Sequence of chain 1.A:
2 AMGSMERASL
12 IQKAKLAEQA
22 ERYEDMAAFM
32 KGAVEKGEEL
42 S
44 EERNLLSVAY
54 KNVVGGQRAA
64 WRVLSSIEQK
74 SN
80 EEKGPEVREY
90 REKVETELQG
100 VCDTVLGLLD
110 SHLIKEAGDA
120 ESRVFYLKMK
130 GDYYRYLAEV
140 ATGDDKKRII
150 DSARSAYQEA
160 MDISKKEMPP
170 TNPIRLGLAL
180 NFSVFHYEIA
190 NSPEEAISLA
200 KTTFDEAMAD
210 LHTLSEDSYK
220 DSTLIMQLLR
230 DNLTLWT

This small molecule binds to this protein.
Small molecule (SMILES): CC[C@H](C)[C@H](NC(=O)[C@H](COP(=O)(O)O)NC(=O)CNC(=O)[C@H](C)N)C(=O)N1CCC[C@H]1C(=O)NCC(=O)N[C@@H](CCCN=C(N)N)C(=O)N[C@@H](CCCN=C(N)N)C(=O)N[C@@H](CO)C(=O)O

Binding-site contacts:
Ligand atom N contacts residue ASN180 of chain 1.A at 2.8 Å (h-bond).
Ligand atom O contacts residue LYS54 of chain 1.A at 3.5 Å.
Ligand atom NE contacts residue VAL51 of chain 1.A at 3.6 Å.
Ligand atom CA contacts residue ASN180 of chain 1.A at 3.4 Å.
Ligand atom CG2 contacts residue LYS127 of chain 1.A at 3.6 Å.
Ligand atom N contacts residue LEU179 of chain 1.A at 3.5 Å.
Ligand atom O contacts residue LEU179 of chain 1.A at 3.6 Å.
Ligand atom NE contacts residue ASP220 of chain 1.A at 2.8 Å (salt-bridge).
Ligand atom N contacts residue ASN231 of chain 1.A at 2.9 Å (h-bond).
Ligand atom NE contacts residue GLU19 of chain 1.A at 2.9 Å (salt-bridge).
Ligand atom CB contacts residue TRP235 of chain 1.A at 3.4 Å (hydrophobic).
Ligand atom CZ contacts residue GLU19 of chain 1.A at 3.6 Å.
Ligand atom O3P contacts residue TYR135 of chain 1.A at 2.6 Å (h-bond).
Ligand atom CB contacts residue ASN180 of chain 1.A at 3.2 Å.
Ligand atom C contacts residue VAL51 of chain 1.A at 3.6 Å (hydrophobic).
Ligand atom NH2 contacts residue LEU48 of chain 1.A at 3.5 Å.
Ligand atom NH2 contacts residue GLU19 of chain 1.A at 2.9 Å (salt-bridge).
Ligand atom O3P contacts residue ARG134 of chain 1.A at 2.9 Å (salt-bridge).
Ligand atom O2P contacts residue ARG134 of chain 1.A at 2.8 Å (salt-bridge).
Ligand atom O2P contacts residue ARG61 of chain 1.A at 3.0 Å (salt-bridge).
Ligand atom CA contacts residue ASN231 of chain 1.A at 3.4 Å.
Ligand atom N contacts residue LEU234 of chain 1.A at 3.5 Å.
Ligand atom C contacts residue ASN231 of chain 1.A at 3.6 Å.
Ligand atom N contacts residue LYS54 of chain 1.A at 3.6 Å.
Ligand atom CB contacts residue GLU187 of chain 1.A at 3.7 Å.
Ligand atom P contacts residue ARG61 of chain 1.A at 3.6 Å.
Ligand atom O1P contacts residue ARG61 of chain 1.A at 2.9 Å (salt-bridge).
Ligand atom CG contacts residue GLU19 of chain 1.A at 3.5 Å.
Ligand atom CZ contacts residue ASP220 of chain 1.A at 3.5 Å.
Ligand atom O contacts residue GLU187 of chain 1.A at 3.7 Å.
Ligand atom CB contacts residue ASN231 of chain 1.A at 3.3 Å.
Ligand atom O contacts residue ASN231 of chain 1.A at 2.9 Å (h-bond).
Ligand atom O contacts residue TVB1 of chain 1.C at 3.3 Å.
Ligand atom N contacts residue GLU187 of chain 1.A at 3.4 Å (salt-bridge).
Ligand atom NH2 contacts residue ASP220 of chain 1.A at 2.9 Å (salt-bridge).
Ligand atom C contacts residue ASN180 of chain 1.A at 3.5 Å.
Ligand atom O contacts residue VAL183 of chain 1.A at 3.5 Å.
Ligand atom O contacts residue VAL51 of chain 1.A at 3.2 Å.
Ligand atom CG2 contacts residue ASN180 of chain 1.A at 3.7 Å.
Ligand atom O contacts residue TVB1 of chain 1.C at 3.4 Å.